Sequence of chain 3.A:
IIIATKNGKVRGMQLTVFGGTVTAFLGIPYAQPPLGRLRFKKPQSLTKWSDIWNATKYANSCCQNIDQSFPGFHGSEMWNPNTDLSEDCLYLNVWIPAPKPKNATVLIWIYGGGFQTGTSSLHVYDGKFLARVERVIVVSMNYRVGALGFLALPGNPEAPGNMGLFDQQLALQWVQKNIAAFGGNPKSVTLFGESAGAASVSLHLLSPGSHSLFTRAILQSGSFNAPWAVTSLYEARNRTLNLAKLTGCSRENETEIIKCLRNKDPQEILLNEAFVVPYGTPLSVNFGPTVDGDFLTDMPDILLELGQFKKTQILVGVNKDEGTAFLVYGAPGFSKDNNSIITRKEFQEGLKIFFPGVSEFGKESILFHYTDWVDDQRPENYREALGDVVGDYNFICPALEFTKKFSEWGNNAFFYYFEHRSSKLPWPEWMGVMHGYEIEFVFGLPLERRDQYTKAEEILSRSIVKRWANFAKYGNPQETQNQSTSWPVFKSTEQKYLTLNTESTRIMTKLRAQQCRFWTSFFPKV

The small molecule below binds the protein below.
Small molecule (SMILES): CC(=O)N[C@H]1CO[C@H](CO[C@@H]2O[C@@H](C)[C@@H](O)[C@@H](O)[C@@H]2O)[C@@H](O)[C@@H]1O

Binding-site contacts:
Ligand atom C6 contacts residue LYS248 of chain 3.A at 4.5 Å.
Ligand atom C8 contacts residue ASN241 of chain 3.A at 4.2 Å.
Ligand atom C2 contacts residue ASN241 of chain 3.A at 2.5 Å.
Ligand atom C3 contacts residue PHE278 of chain 3.A at 3.6 Å (hydrophobic).
Ligand atom O3 contacts residue PHE278 of chain 3.A at 3.2 Å (h-bond).
Ligand atom C5 contacts residue PHE278 of chain 3.A at 4.5 Å (hydrophobic).
Ligand atom C3 contacts residue ASN241 of chain 3.A at 3.8 Å.
Ligand atom C7 contacts residue ASN241 of chain 3.A at 3.4 Å.
Ligand atom O5 contacts residue ASN241 of chain 3.A at 2.5 Å (h-bond).
Ligand atom N2 contacts residue ASN241 of chain 3.A at 2.9 Å (h-bond).
Ligand atom C1 contacts residue ASN245 of chain 3.A at 3.5 Å.
Ligand atom O5 contacts residue ASN245 of chain 3.A at 4.0 Å.
Ligand atom O5 contacts residue ASN245 of chain 3.A at 2.8 Å (h-bond).
Ligand atom C4 contacts residue PHE278 of chain 3.A at 3.2 Å (hydrophobic).
Ligand atom C4 contacts residue ASN241 of chain 3.A at 4.3 Å.
Ligand atom C6 contacts residue ASN245 of chain 3.A at 3.9 Å.
Ligand atom O5 contacts residue LYS248 of chain 3.A at 4.1 Å.
Ligand atom O3 contacts residue VAL280 of chain 3.A at 4.1 Å.
Ligand atom O3 contacts residue PRO281 of chain 3.A at 3.7 Å.
Ligand atom C5 contacts residue ASN245 of chain 3.A at 3.6 Å.
Ligand atom C6 contacts residue LYS248 of chain 3.A at 4.2 Å.
Ligand atom C3 contacts residue PRO281 of chain 3.A at 4.4 Å (hydrophobic).
Ligand atom O7 contacts residue ASN241 of chain 3.A at 3.2 Å (h-bond).
Ligand atom C1 contacts residue ASN241 of chain 3.A at 1.5 Å.
Ligand atom O4 contacts residue PHE278 of chain 3.A at 3.6 Å (h-bond).
Ligand atom C5 contacts residue ASN245 of chain 3.A at 3.9 Å.
Ligand atom C6 contacts residue ASN245 of chain 3.A at 3.4 Å.
Ligand atom C5 contacts residue ASN241 of chain 3.A at 3.8 Å.
Ligand atom C6 contacts residue LEU249 of chain 3.A at 4.1 Å (hydrophobic).
Ligand atom O6 contacts residue ASN245 of chain 3.A at 3.9 Å.
Ligand atom O2 contacts residue PRO281 of chain 3.A at 3.8 Å.